Binding-site contacts:
Ligand atom C2 contacts residue TRP241 of chain 1.C at 3.9 Å (hydrophobic).
Ligand atom O15 contacts residue NAP1 of chain 1.J at 3.4 Å (h-bond).
Ligand atom O28 contacts residue PHE191 of chain 1.C at 3.6 Å.
Ligand atom C17 contacts residue PHE117 of chain 1.C at 3.5 Å (hydrophobic).
Ligand atom C5 contacts residue MET233 of chain 1.C at 3.5 Å (hydrophobic).
Ligand atom C9 contacts residue NAP1 of chain 1.J at 3.5 Å.
Ligand atom C10 contacts residue NAP1 of chain 1.J at 3.2 Å.
Ligand atom N18 contacts residue PHE117 of chain 1.C at 3.6 Å.
Ligand atom N19 contacts residue SER115 of chain 1.C at 2.9 Å (h-bond).
Ligand atom N11 contacts residue TYR194 of chain 1.C at 3.0 Å (h-bond).
Ligand atom C14 contacts residue NAP1 of chain 1.J at 3.4 Å.
Ligand atom N11 contacts residue ASP181 of chain 1.C at 3.8 Å.
Ligand atom O15 contacts residue PRO230 of chain 1.C at 3.6 Å.
Ligand atom N11 contacts residue PHE117 of chain 1.C at 3.5 Å.
Ligand atom C12 contacts residue NAP1 of chain 1.J at 3.7 Å.
Ligand atom C17 contacts residue NAP1 of chain 1.J at 3.4 Å.
Ligand atom N18 contacts residue NAP1 of chain 1.J at 2.8 Å (h-bond).
Ligand atom C10 contacts residue PHE117 of chain 1.C at 3.8 Å (hydrophobic).
Ligand atom N16 contacts residue NAP1 of chain 1.J at 2.9 Å (h-bond).
Ligand atom C9 contacts residue PHE117 of chain 1.C at 3.8 Å (hydrophobic).
Ligand atom C3 contacts residue TRP241 of chain 1.C at 3.7 Å (hydrophobic).
Ligand atom C12 contacts residue TYR194 of chain 1.C at 3.7 Å (hydrophobic).
Ligand atom C6 contacts residue PRO230 of chain 1.C at 3.5 Å (hydrophobic).
Ligand atom O15 contacts residue ARG34 of chain 1.C at 3.2 Å (salt-bridge).
Ligand atom C3 contacts residue CYS188 of chain 1.C at 3.6 Å (hydrophobic).
Ligand atom N19 contacts residue PHE117 of chain 1.C at 3.6 Å.
Ligand atom C6 contacts residue PHE117 of chain 1.C at 3.5 Å (hydrophobic).
Ligand atom O27 contacts residue PRO119 of chain 1.C at 3.8 Å.
Ligand atom N18 contacts residue TYR194 of chain 1.C at 3.6 Å (h-bond).
Ligand atom C25 contacts residue PRO119 of chain 1.C at 3.7 Å (hydrophobic).
Ligand atom C5 contacts residue PHE117 of chain 1.C at 3.5 Å (hydrophobic).
Ligand atom C13 contacts residue NAP1 of chain 1.J at 3.6 Å.
Ligand atom C6 contacts residue MET233 of chain 1.C at 3.8 Å (hydrophobic).
Ligand atom C12 contacts residue PHE117 of chain 1.C at 3.6 Å (hydrophobic).
Ligand atom C13 contacts residue PHE117 of chain 1.C at 3.8 Å (hydrophobic).
Ligand atom N19 contacts residue NAP1 of chain 1.J at 3.0 Å (h-bond).
Ligand atom C26 contacts residue PRO119 of chain 1.C at 3.7 Å (hydrophobic).
Ligand atom C8 contacts residue NAP1 of chain 1.J at 3.4 Å.
Ligand atom N11 contacts residue NAP1 of chain 1.J at 3.5 Å.
Ligand atom C24 contacts residue PHE191 of chain 1.C at 3.6 Å (hydrophobic).

This protein binds this small molecule.
Small molecule (SMILES): Nc1nc(=O)c2c(CCc3ccc(C(=O)N[C@@H](CCC(=O)O)C(=O)O)cc3)c[nH]c2[nH]1

Sequence of chain 1.C:
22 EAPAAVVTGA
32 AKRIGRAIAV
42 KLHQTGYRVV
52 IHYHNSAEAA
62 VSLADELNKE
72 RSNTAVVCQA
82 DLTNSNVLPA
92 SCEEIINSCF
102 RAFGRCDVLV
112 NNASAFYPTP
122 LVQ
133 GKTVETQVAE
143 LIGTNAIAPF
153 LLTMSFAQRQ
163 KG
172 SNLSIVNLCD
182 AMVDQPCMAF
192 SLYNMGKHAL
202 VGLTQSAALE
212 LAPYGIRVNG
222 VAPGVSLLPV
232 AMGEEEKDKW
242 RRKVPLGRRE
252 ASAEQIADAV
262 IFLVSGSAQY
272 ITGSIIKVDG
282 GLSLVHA